A protein and the small-molecule ligand that binds it are described below.
Small molecule (SMILES): NCCCC[C@H](NC(=O)c1ccc(O[C@@H]2O[C@H](CO)[C@H](O)[C@H](O)[C@H]2O)cc1)C(=O)N1CCCC1

Sequence of chain 1.B:
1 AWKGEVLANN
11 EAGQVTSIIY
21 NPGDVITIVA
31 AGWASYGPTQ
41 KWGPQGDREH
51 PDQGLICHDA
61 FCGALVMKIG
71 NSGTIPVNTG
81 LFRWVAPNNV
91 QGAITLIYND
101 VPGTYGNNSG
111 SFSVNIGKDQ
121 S

Binding-site contacts:
Ligand atom O41 contacts residue CA1 of chain 1.G at 2.5 Å.
Ligand atom O39 contacts residue HIS50 of chain 1.B at 2.7 Å (h-bond).
Ligand atom C40 contacts residue TYR36 of chain 1.B at 4.1 Å (hydrophobic).
Ligand atom C40 contacts residue CA1 of chain 1.G at 3.4 Å.
Ligand atom O36 contacts residue TYR36 of chain 1.B at 3.6 Å.
Ligand atom C30 contacts residue GLN53 of chain 1.B at 4.1 Å.
Ligand atom C32 contacts residue TYR36 of chain 1.B at 3.9 Å (hydrophobic).
Ligand atom C42 contacts residue THR104 of chain 1.B at 3.9 Å.
Ligand atom C38 contacts residue ASP100 of chain 1.B at 3.4 Å.
Ligand atom C28 contacts residue HIS50 of chain 1.B at 3.6 Å.
Ligand atom C44 contacts residue TYR36 of chain 1.B at 3.5 Å (hydrophobic).
Ligand atom O36 contacts residue HIS50 of chain 1.B at 3.5 Å (h-bond).
Ligand atom C42 contacts residue CA1 of chain 1.G at 3.4 Å.
Ligand atom C38 contacts residue HIS50 of chain 1.B at 3.6 Å.
Ligand atom O41 contacts residue TYR36 of chain 1.B at 3.1 Å (h-bond).
Ligand atom O43 contacts residue CA1 of chain 1.G at 2.4 Å.
Ligand atom C32 contacts residue HIS50 of chain 1.B at 3.6 Å.
Ligand atom O43 contacts residue THR104 of chain 1.B at 3.2 Å (h-bond).
Ligand atom C14 contacts residue GLU49 of chain 1.B at 4.0 Å.
Ligand atom C29 contacts residue HIS50 of chain 1.B at 3.5 Å.
Ligand atom C38 contacts residue GLN53 of chain 1.B at 3.7 Å.
Ligand atom C40 contacts residue THR104 of chain 1.B at 3.3 Å.
Ligand atom O43 contacts residue ASN107 of chain 1.B at 3.0 Å (h-bond).
Ligand atom C42 contacts residue ASN107 of chain 1.B at 4.0 Å.
Ligand atom C42 contacts residue TYR36 of chain 1.B at 3.9 Å (hydrophobic).
Ligand atom O45 contacts residue ASN107 of chain 1.B at 3.1 Å (h-bond).
Ligand atom O41 contacts residue ASP100 of chain 1.B at 2.6 Å (salt-bridge).
Ligand atom C44 contacts residue ASN107 of chain 1.B at 3.8 Å.
Ligand atom C37 contacts residue GLN53 of chain 1.B at 3.7 Å.
Ligand atom O43 contacts residue TYR36 of chain 1.B at 3.4 Å (h-bond).
Ligand atom O41 contacts residue THR104 of chain 1.B at 3.3 Å (h-bond).
Ligand atom C31 contacts residue HIS50 of chain 1.B at 3.5 Å.
Ligand atom C38 contacts residue VAL101 of chain 1.B at 3.9 Å (hydrophobic).
Ligand atom C30 contacts residue HIS50 of chain 1.B at 3.4 Å.
Ligand atom O34 contacts residue TYR36 of chain 1.B at 3.7 Å.
Ligand atom C37 contacts residue ASP100 of chain 1.B at 4.1 Å.
Ligand atom C40 contacts residue ASP100 of chain 1.B at 3.5 Å.
Ligand atom C33 contacts residue HIS50 of chain 1.B at 3.7 Å.
Ligand atom C44 contacts residue CA1 of chain 1.G at 3.9 Å.
Ligand atom O39 contacts residue GLN53 of chain 1.B at 2.7 Å (h-bond).